The small molecule below binds the protein below.
Small molecule (SMILES): C[n+]1cn([C@@H]2O[C@H](CO[P](=O)(O)O[P](=O)(O)OP(=O)(O)O)[C@@H](O)[C@H]2O)c2nc(N)[nH]c(=O)c21

Sequence of chain 1.A:
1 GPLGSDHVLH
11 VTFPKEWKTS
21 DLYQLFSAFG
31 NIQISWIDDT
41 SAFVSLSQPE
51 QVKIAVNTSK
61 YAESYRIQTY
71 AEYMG

Binding-site contacts:
Ligand atom N3 contacts residue ASP38 of chain 1.A at 4.0 Å.
Ligand atom C2 contacts residue TRP17 of chain 1.A at 3.4 Å (hydrophobic).
Ligand atom PC contacts residue TRP36 of chain 1.A at 4.2 Å.
Ligand atom N2 contacts residue ASP39 of chain 1.A at 2.7 Å (salt-bridge).
Ligand atom C6 contacts residue TRP17 of chain 1.A at 3.7 Å (hydrophobic).
Ligand atom O6 contacts residue TRP36 of chain 1.A at 3.6 Å.
Ligand atom C6 contacts residue LYS18 of chain 1.A at 4.2 Å.
Ligand atom C2' contacts residue ASP38 of chain 1.A at 4.1 Å.
Ligand atom N9 contacts residue TRP36 of chain 1.A at 3.5 Å.
Ligand atom C2 contacts residue TRP36 of chain 1.A at 3.6 Å (hydrophobic).
Ligand atom C2 contacts residue LYS15 of chain 1.A at 4.0 Å.
Ligand atom O2' contacts residue ASP39 of chain 1.A at 2.8 Å (salt-bridge).
Ligand atom O6 contacts residue TRP17 of chain 1.A at 3.9 Å.
Ligand atom N2 contacts residue LYS15 of chain 1.A at 3.0 Å (salt-bridge).
Ligand atom C1' contacts residue TRP36 of chain 1.A at 3.8 Å (hydrophobic).
Ligand atom N1 contacts residue LYS18 of chain 1.A at 4.0 Å.
Ligand atom N2 contacts residue TRP17 of chain 1.A at 3.3 Å (h-bond).
Ligand atom O1C contacts residue ILE34 of chain 1.A at 4.0 Å.
Ligand atom N1 contacts residue TRP17 of chain 1.A at 2.7 Å (h-bond).
Ligand atom O2C contacts residue TRP36 of chain 1.A at 4.2 Å.
Ligand atom C8 contacts residue TRP36 of chain 1.A at 3.5 Å (hydrophobic).
Ligand atom N3 contacts residue TRP36 of chain 1.A at 3.6 Å.
Ligand atom C2 contacts residue ASP39 of chain 1.A at 3.6 Å.
Ligand atom O6 contacts residue THR19 of chain 1.A at 3.8 Å.
Ligand atom N7 contacts residue TRP36 of chain 1.A at 3.4 Å.
Ligand atom N2 contacts residue PHE13 of chain 1.A at 4.1 Å.
Ligand atom O2B contacts residue TRP36 of chain 1.A at 3.2 Å.
Ligand atom C6 contacts residue TRP36 of chain 1.A at 3.4 Å (hydrophobic).
Ligand atom O1C contacts residue TRP36 of chain 1.A at 3.2 Å.
Ligand atom O4' contacts residue TRP36 of chain 1.A at 3.0 Å.
Ligand atom O4' contacts residue ASP38 of chain 1.A at 4.1 Å.
Ligand atom C5 contacts residue TRP36 of chain 1.A at 3.5 Å (hydrophobic).
Ligand atom N3 contacts residue ASP39 of chain 1.A at 3.8 Å.
Ligand atom CM7 contacts residue TRP36 of chain 1.A at 3.6 Å (hydrophobic).
Ligand atom O6 contacts residue LYS18 of chain 1.A at 3.5 Å.
Ligand atom C2' contacts residue ASP39 of chain 1.A at 3.5 Å.
Ligand atom C4 contacts residue TRP36 of chain 1.A at 3.4 Å (hydrophobic).
Ligand atom C1' contacts residue ASP38 of chain 1.A at 3.5 Å.
Ligand atom O2' contacts residue ASP38 of chain 1.A at 3.3 Å.
Ligand atom N1 contacts residue TRP36 of chain 1.A at 3.7 Å.